Sequence of chain 1.B:
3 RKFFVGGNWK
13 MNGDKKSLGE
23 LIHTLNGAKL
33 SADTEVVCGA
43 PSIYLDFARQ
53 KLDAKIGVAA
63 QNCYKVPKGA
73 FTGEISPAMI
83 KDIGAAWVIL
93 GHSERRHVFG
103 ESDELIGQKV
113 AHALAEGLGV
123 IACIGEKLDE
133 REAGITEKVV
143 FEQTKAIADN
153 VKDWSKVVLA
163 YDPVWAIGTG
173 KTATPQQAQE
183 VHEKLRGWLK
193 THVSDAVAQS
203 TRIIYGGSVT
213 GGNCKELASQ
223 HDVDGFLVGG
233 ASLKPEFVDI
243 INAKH

Binding-site contacts:
Ligand atom O3P contacts residue VAL230 of chain 1.B at 3.9 Å.
Ligand atom O2 contacts residue ASN10 of chain 1.B at 4.1 Å.
Ligand atom P contacts residue GLY232 of chain 1.B at 3.9 Å.
Ligand atom N2 contacts residue HIS94 of chain 1.B at 3.7 Å.
Ligand atom O3P contacts residue GLY232 of chain 1.B at 3.7 Å.
Ligand atom C2 contacts residue LEU229 of chain 1.B at 3.8 Å (hydrophobic).
Ligand atom O1P contacts residue LYS12 of chain 1.B at 3.5 Å (salt-bridge).
Ligand atom O2 contacts residue HIS94 of chain 1.B at 2.9 Å (h-bond).
Ligand atom O2P contacts residue SER210 of chain 1.B at 2.7 Å (h-bond).
Ligand atom O1 contacts residue HIS94 of chain 1.B at 2.8 Å (h-bond).
Ligand atom P contacts residue GLY231 of chain 1.B at 3.7 Å.
Ligand atom O1 contacts residue ILE169 of chain 1.B at 3.5 Å.
Ligand atom O4P contacts residue GLY231 of chain 1.B at 3.6 Å.
Ligand atom O3P contacts residue VAL211 of chain 1.B at 4.0 Å.
Ligand atom P contacts residue SER210 of chain 1.B at 3.7 Å.
Ligand atom O2P contacts residue GLY209 of chain 1.B at 3.6 Å.
Ligand atom O2 contacts residue LEU229 of chain 1.B at 3.1 Å.
Ligand atom O2 contacts residue ASP164 of chain 1.B at 2.4 Å (salt-bridge).
Ligand atom C2 contacts residue GLY209 of chain 1.B at 3.6 Å.
Ligand atom N2 contacts residue ASP164 of chain 1.B at 2.9 Å (salt-bridge).
Ligand atom C1 contacts residue LYS12 of chain 1.B at 4.0 Å.
Ligand atom C1 contacts residue HIS94 of chain 1.B at 3.6 Å.
Ligand atom N2 contacts residue LEU229 of chain 1.B at 3.4 Å (h-bond).
Ligand atom O3P contacts residue SER210 of chain 1.B at 3.6 Å.
Ligand atom O4P contacts residue GLY232 of chain 1.B at 2.8 Å (h-bond).
Ligand atom O2P contacts residue ILE169 of chain 1.B at 3.5 Å.
Ligand atom C1 contacts residue ILE169 of chain 1.B at 4.1 Å (hydrophobic).
Ligand atom O1 contacts residue ASP164 of chain 1.B at 4.0 Å.
Ligand atom O2P contacts residue ALA168 of chain 1.B at 3.5 Å (h-bond).
Ligand atom O1 contacts residue LYS12 of chain 1.B at 3.0 Å (salt-bridge).
Ligand atom O2P contacts residue GLY170 of chain 1.B at 2.6 Å (h-bond).
Ligand atom C2 contacts residue GLY231 of chain 1.B at 4.0 Å.
Ligand atom O4P contacts residue GLY170 of chain 1.B at 3.9 Å.
Ligand atom O3P contacts residue GLY231 of chain 1.B at 2.8 Å (h-bond).
Ligand atom C2 contacts residue ILE169 of chain 1.B at 4.0 Å (hydrophobic).
Ligand atom O1P contacts residue GLY231 of chain 1.B at 3.5 Å.
Ligand atom C1 contacts residue LEU229 of chain 1.B at 4.1 Å (hydrophobic).
Ligand atom C1 contacts residue ASP164 of chain 1.B at 3.6 Å.
Ligand atom O1P contacts residue ILE169 of chain 1.B at 3.8 Å.
Ligand atom P contacts residue GLY170 of chain 1.B at 3.8 Å.

A small-molecule ligand and the protein it binds are described below.
Small molecule (SMILES): O=C(COP(=O)(O)O)NO